Sequence of chain 1.A:
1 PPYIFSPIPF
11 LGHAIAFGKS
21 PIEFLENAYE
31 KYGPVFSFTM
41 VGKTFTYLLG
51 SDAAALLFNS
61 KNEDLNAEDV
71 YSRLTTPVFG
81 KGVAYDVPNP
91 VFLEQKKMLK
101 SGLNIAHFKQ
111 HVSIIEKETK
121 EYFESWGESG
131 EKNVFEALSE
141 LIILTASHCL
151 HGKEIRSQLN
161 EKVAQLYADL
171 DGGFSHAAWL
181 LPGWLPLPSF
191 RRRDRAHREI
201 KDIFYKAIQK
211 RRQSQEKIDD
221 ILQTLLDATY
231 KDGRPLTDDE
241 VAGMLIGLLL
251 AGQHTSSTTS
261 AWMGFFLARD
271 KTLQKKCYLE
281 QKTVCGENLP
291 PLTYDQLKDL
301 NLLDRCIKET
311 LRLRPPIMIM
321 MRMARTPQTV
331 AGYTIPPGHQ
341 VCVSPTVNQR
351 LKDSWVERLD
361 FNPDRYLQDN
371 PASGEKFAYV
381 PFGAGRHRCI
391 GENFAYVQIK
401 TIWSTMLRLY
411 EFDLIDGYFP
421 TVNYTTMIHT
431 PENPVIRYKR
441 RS

A protein and the small-molecule ligand that binds it are described below.
Small molecule (SMILES): O=C(N[C@@H](Cn1ccnc1)c1ccc(-c2ccc(F)cc2)cc1F)c1ccc(-c2nnc(-c3ccccc3)o2)cc1

Binding-site contacts:
Ligand atom CAH contacts residue VFV1 of chain 1.G at 3.2 Å.
Ligand atom CAP contacts residue VFV1 of chain 1.G at 3.2 Å.
Ligand atom NAX contacts residue ILE317 of chain 1.A at 3.5 Å.
Ligand atom CAT contacts residue ILE317 of chain 1.A at 3.5 Å (hydrophobic).
Ligand atom CAJ contacts residue LEU248 of chain 1.A at 3.5 Å (hydrophobic).
Ligand atom OBB contacts residue LEU74 of chain 1.A at 3.5 Å.
Ligand atom CAE contacts residue TRP179 of chain 1.A at 3.4 Å (hydrophobic).
Ligand atom CAH contacts residue TRP179 of chain 1.A at 3.3 Å (hydrophobic).
Ligand atom CAM contacts residue VFV1 of chain 1.G at 3.3 Å.
Ligand atom CAJ contacts residue GLY247 of chain 1.A at 3.1 Å.
Ligand atom NBO contacts residue ILE317 of chain 1.A at 3.2 Å.
Ligand atom CAG contacts residue ALA251 of chain 1.A at 3.5 Å (hydrophobic).
Ligand atom NAY contacts residue VFV1 of chain 1.G at 3.3 Å.
Ligand atom CAK contacts residue PHE92 of chain 1.A at 3.4 Å (hydrophobic).
Ligand atom NAY contacts residue LEU74 of chain 1.A at 3.5 Å.
Ligand atom OAA contacts residue PHE174 of chain 1.A at 3.4 Å.
Ligand atom FAC contacts residue LEU250 of chain 1.A at 3.6 Å.
Ligand atom CAM contacts residue PHE174 of chain 1.A at 3.6 Å (hydrophobic).
Ligand atom CAO contacts residue PHE92 of chain 1.A at 3.6 Å (hydrophobic).
Ligand atom CAG contacts residue HEM1 of chain 1.E at 3.0 Å.
Ligand atom CAV contacts residue PHE79 of chain 1.A at 3.4 Å (hydrophobic).
Ligand atom OBB contacts residue VFV1 of chain 1.G at 3.5 Å.
Ligand atom CAN contacts residue GLY247 of chain 1.A at 2.9 Å.
Ligand atom CAU contacts residue HEM1 of chain 1.E at 3.0 Å.
Ligand atom NAZ contacts residue VFV1 of chain 1.G at 3.6 Å.
Ligand atom CAE contacts residue VFV1 of chain 1.G at 3.6 Å.
Ligand atom CAQ contacts residue PHE174 of chain 1.A at 3.5 Å (hydrophobic).
Ligand atom CBF contacts residue VFV1 of chain 1.G at 3.4 Å.
Ligand atom CBI contacts residue VFV1 of chain 1.G at 3.4 Å.
Ligand atom CBM contacts residue VFV1 of chain 1.G at 3.5 Å.
Ligand atom NAX contacts residue HEM1 of chain 1.E at 2.0 Å.
Ligand atom FAB contacts residue LEU99 of chain 1.A at 3.2 Å.
Ligand atom FAC contacts residue ALA251 of chain 1.A at 3.3 Å.
Ligand atom CBC contacts residue VFV1 of chain 1.G at 3.5 Å.
Ligand atom CAL contacts residue VFV1 of chain 1.G at 3.5 Å.
Ligand atom CBE contacts residue PHE79 of chain 1.A at 3.5 Å (hydrophobic).
Ligand atom CAU contacts residue ILE317 of chain 1.A at 3.2 Å (hydrophobic).
Ligand atom CAV contacts residue GLY247 of chain 1.A at 3.5 Å.
Ligand atom CBL contacts residue LEU74 of chain 1.A at 3.3 Å (hydrophobic).
Ligand atom CBL contacts residue VFV1 of chain 1.G at 3.6 Å.